A protein and the small-molecule ligand that binds it are described below.
Small molecule (SMILES): CC1(C)N=C(N)N=C(N)N1c1ccc(Cl)cc1

Binding-site contacts:
Ligand atom CL17 contacts residue TRP241 of chain 1.B at 3.6 Å.
Ligand atom CL17 contacts residue MET233 of chain 1.B at 4.1 Å.
Ligand atom C15 contacts residue NAP1 of chain 1.J at 3.4 Å.
Ligand atom C11 contacts residue NAP1 of chain 1.J at 4.2 Å.
Ligand atom C6 contacts residue NAP1 of chain 1.J at 3.8 Å.
Ligand atom C9 contacts residue PHE117 of chain 1.B at 3.3 Å (hydrophobic).
Ligand atom C10 contacts residue PRO230 of chain 1.B at 3.9 Å (hydrophobic).
Ligand atom C10 contacts residue ARG34 of chain 1.B at 3.3 Å.
Ligand atom C12 contacts residue PHE117 of chain 1.B at 3.3 Å (hydrophobic).
Ligand atom N7 contacts residue NAP1 of chain 1.J at 3.2 Å (h-bond).
Ligand atom N3 contacts residue PHE117 of chain 1.B at 3.7 Å.
Ligand atom C14 contacts residue PRO230 of chain 1.B at 4.1 Å (hydrophobic).
Ligand atom C10 contacts residue LEU228 of chain 1.B at 3.8 Å (hydrophobic).
Ligand atom C2 contacts residue SER115 of chain 1.B at 4.0 Å.
Ligand atom N8 contacts residue NAP1 of chain 1.J at 3.8 Å.
Ligand atom C9 contacts residue PRO230 of chain 1.B at 3.8 Å (hydrophobic).
Ligand atom C10 contacts residue NAP1 of chain 1.J at 3.3 Å.
Ligand atom N3 contacts residue TYR194 of chain 1.B at 3.6 Å (h-bond).
Ligand atom N7 contacts residue PHE117 of chain 1.B at 3.8 Å.
Ligand atom N3 contacts residue NAP1 of chain 1.J at 3.0 Å (h-bond).
Ligand atom N7 contacts residue SER115 of chain 1.B at 3.0 Å (h-bond).
Ligand atom N8 contacts residue ASP181 of chain 1.B at 3.8 Å.
Ligand atom N1 contacts residue PHE117 of chain 1.B at 4.0 Å.
Ligand atom N8 contacts residue TYR194 of chain 1.B at 3.0 Å (h-bond).
Ligand atom N5 contacts residue PHE117 of chain 1.B at 4.1 Å.
Ligand atom CL17 contacts residue LEU229 of chain 1.B at 3.6 Å.
Ligand atom C4 contacts residue PHE117 of chain 1.B at 3.7 Å (hydrophobic).
Ligand atom N8 contacts residue PHE117 of chain 1.B at 3.7 Å.
Ligand atom CL17 contacts residue VAL226 of chain 1.B at 4.0 Å.
Ligand atom C15 contacts residue LEU229 of chain 1.B at 4.0 Å (hydrophobic).
Ligand atom C2 contacts residue PHE117 of chain 1.B at 3.5 Å (hydrophobic).
Ligand atom C2 contacts residue NAP1 of chain 1.J at 3.4 Å.
Ligand atom C16 contacts residue NAP1 of chain 1.J at 3.1 Å.
Ligand atom N3 contacts residue SER115 of chain 1.B at 4.1 Å.
Ligand atom C4 contacts residue TYR194 of chain 1.B at 3.7 Å (hydrophobic).
Ligand atom C13 contacts residue PRO230 of chain 1.B at 4.2 Å (hydrophobic).
Ligand atom C4 contacts residue NAP1 of chain 1.J at 3.9 Å.
Ligand atom N1 contacts residue NAP1 of chain 1.J at 2.8 Å (h-bond).
Ligand atom C15 contacts residue PRO230 of chain 1.B at 4.0 Å (hydrophobic).
Ligand atom C13 contacts residue PHE117 of chain 1.B at 3.7 Å (hydrophobic).

Sequence of chain 1.B:
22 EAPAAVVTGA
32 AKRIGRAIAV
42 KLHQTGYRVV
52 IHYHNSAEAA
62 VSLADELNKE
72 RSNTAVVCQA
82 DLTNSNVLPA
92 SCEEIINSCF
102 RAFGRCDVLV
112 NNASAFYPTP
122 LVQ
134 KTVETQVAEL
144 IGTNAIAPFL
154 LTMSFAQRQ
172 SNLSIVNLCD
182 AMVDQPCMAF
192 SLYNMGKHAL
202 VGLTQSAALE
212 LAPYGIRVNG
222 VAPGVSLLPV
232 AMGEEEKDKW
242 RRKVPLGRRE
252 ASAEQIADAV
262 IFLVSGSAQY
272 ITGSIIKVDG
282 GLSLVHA